The protein below binds the small molecule below.
Small molecule (SMILES): Cn1c(=O)c2[nH]cnc2n(C)c1=O

Sequence of chain 1.A:
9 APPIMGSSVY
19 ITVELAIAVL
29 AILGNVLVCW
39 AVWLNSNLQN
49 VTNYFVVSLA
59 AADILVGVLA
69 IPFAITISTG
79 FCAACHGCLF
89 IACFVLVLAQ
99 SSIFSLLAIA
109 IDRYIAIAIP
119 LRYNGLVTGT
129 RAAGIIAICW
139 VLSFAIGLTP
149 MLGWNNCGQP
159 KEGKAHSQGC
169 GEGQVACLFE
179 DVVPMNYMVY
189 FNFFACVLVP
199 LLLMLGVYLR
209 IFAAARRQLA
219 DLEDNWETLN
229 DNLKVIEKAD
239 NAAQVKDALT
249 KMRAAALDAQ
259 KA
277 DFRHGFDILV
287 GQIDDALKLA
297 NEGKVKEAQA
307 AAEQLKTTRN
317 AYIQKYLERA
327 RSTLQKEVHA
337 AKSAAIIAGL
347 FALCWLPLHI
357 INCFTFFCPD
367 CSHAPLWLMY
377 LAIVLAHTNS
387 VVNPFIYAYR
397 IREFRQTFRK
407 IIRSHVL

Binding-site contacts:
Ligand atom N9 contacts residue GLU178 of chain 1.A at 4.3 Å.
Ligand atom C8 contacts residue ASN358 of chain 1.A at 3.9 Å.
Ligand atom N1 contacts residue LEU354 of chain 1.A at 3.5 Å.
Ligand atom C6 contacts residue MET186 of chain 1.A at 4.4 Å (hydrophobic).
Ligand atom C3 contacts residue PHE177 of chain 1.A at 3.7 Å (hydrophobic).
Ligand atom C2 contacts residue LEU354 of chain 1.A at 4.2 Å (hydrophobic).
Ligand atom N3 contacts residue ILE379 of chain 1.A at 4.2 Å.
Ligand atom C2 contacts residue PHE177 of chain 1.A at 3.4 Å (hydrophobic).
Ligand atom C5 contacts residue LEU354 of chain 1.A at 3.8 Å (hydrophobic).
Ligand atom C8 contacts residue GLU178 of chain 1.A at 3.5 Å.
Ligand atom N7 contacts residue ASN358 of chain 1.A at 3.0 Å (h-bond).
Ligand atom O6 contacts residue LEU354 of chain 1.A at 3.6 Å.
Ligand atom C1 contacts residue PHE177 of chain 1.A at 4.0 Å (hydrophobic).
Ligand atom C1 contacts residue LEU354 of chain 1.A at 3.6 Å (hydrophobic).
Ligand atom O6 contacts residue MET186 of chain 1.A at 3.5 Å.
Ligand atom N1 contacts residue PHE177 of chain 1.A at 3.4 Å.
Ligand atom O2 contacts residue PHE177 of chain 1.A at 3.8 Å.
Ligand atom C6 contacts residue PHE177 of chain 1.A at 3.3 Å (hydrophobic).
Ligand atom C8 contacts residue MET375 of chain 1.A at 3.6 Å (hydrophobic).
Ligand atom O6 contacts residue PHE177 of chain 1.A at 3.7 Å.
Ligand atom C5 contacts residue PHE177 of chain 1.A at 3.2 Å (hydrophobic).
Ligand atom N9 contacts residue MET375 of chain 1.A at 4.2 Å.
Ligand atom N9 contacts residue PHE177 of chain 1.A at 3.4 Å.
Ligand atom O2 contacts residue VAL93 of chain 1.A at 4.1 Å.
Ligand atom C4 contacts residue LEU354 of chain 1.A at 4.4 Å (hydrophobic).
Ligand atom O6 contacts residue ASN358 of chain 1.A at 3.0 Å (h-bond).
Ligand atom C1 contacts residue TRP351 of chain 1.A at 4.2 Å (hydrophobic).
Ligand atom N7 contacts residue MET375 of chain 1.A at 4.3 Å.
Ligand atom C1 contacts residue VAL93 of chain 1.A at 4.2 Å (hydrophobic).
Ligand atom N7 contacts residue LEU354 of chain 1.A at 3.9 Å.
Ligand atom C8 contacts residue PHE177 of chain 1.A at 3.5 Å (hydrophobic).
Ligand atom C5 contacts residue ASN358 of chain 1.A at 4.1 Å.
Ligand atom C6 contacts residue ASN358 of chain 1.A at 3.9 Å.
Ligand atom C3 contacts residue ILE379 of chain 1.A at 3.7 Å (hydrophobic).
Ligand atom C1 contacts residue LEU94 of chain 1.A at 4.2 Å (hydrophobic).
Ligand atom N9 contacts residue ILE379 of chain 1.A at 4.4 Å.
Ligand atom N3 contacts residue PHE177 of chain 1.A at 3.4 Å.
Ligand atom C4 contacts residue PHE177 of chain 1.A at 3.3 Å (hydrophobic).
Ligand atom N7 contacts residue PHE177 of chain 1.A at 3.5 Å.
Ligand atom C6 contacts residue LEU354 of chain 1.A at 3.6 Å (hydrophobic).